Sequence of chain 1.B:
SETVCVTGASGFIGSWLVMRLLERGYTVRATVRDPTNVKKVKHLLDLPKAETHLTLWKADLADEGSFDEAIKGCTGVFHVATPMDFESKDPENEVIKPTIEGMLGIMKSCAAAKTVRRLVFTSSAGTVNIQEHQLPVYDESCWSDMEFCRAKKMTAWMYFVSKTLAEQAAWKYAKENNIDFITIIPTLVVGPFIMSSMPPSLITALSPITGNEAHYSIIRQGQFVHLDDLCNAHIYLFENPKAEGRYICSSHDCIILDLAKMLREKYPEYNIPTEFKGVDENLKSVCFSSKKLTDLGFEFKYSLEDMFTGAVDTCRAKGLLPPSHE

Binding-site contacts:
Ligand atom O30 contacts residue TYR163 of chain 1.B at 2.8 Å (h-bond).
Ligand atom C10 contacts residue THR191 of chain 1.B at 2.9 Å.
Ligand atom O29 contacts residue SER205 of chain 1.B at 3.5 Å.
Ligand atom O24 contacts residue ASN133 of chain 1.B at 3.0 Å (h-bond).
Ligand atom C10 contacts residue NAP1 of chain 1.E at 3.2 Å.
Ligand atom O27 contacts residue NAP1 of chain 1.E at 3.2 Å.
Ligand atom C18 contacts residue ASN133 of chain 1.B at 3.5 Å.
Ligand atom C17 contacts residue ALA129 of chain 1.B at 3.7 Å (hydrophobic).
Ligand atom C6 contacts residue THR208 of chain 1.B at 3.6 Å.
Ligand atom O27 contacts residue ALA129 of chain 1.B at 3.1 Å (h-bond).
Ligand atom C9 contacts residue NAP1 of chain 1.E at 2.9 Å.
Ligand atom C15 contacts residue THR191 of chain 1.B at 3.6 Å.
Ligand atom O23 contacts residue ILE134 of chain 1.B at 3.4 Å.
Ligand atom O23 contacts residue ASN133 of chain 1.B at 2.5 Å (h-bond).
Ligand atom C5 contacts residue THR208 of chain 1.B at 3.6 Å.
Ligand atom C17 contacts residue GLN227 of chain 1.B at 3.2 Å.
Ligand atom C5 contacts residue LEU192 of chain 1.B at 3.4 Å (hydrophobic).
Ligand atom C19 contacts residue ALA129 of chain 1.B at 3.7 Å (hydrophobic).
Ligand atom O12 contacts residue ILE222 of chain 1.B at 3.4 Å.
Ligand atom O29 contacts residue THR208 of chain 1.B at 2.6 Å (h-bond).
Ligand atom O27 contacts residue SER128 of chain 1.B at 3.2 Å (h-bond).
Ligand atom C9 contacts residue SER128 of chain 1.B at 3.6 Å.
Ligand atom C4 contacts residue LEU192 of chain 1.B at 3.5 Å (hydrophobic).
Ligand atom O12 contacts residue LEU192 of chain 1.B at 3.7 Å.
Ligand atom C2 contacts residue NAP1 of chain 1.E at 3.5 Å.
Ligand atom O30 contacts residue NAP1 of chain 1.E at 2.9 Å.
Ligand atom C9 contacts residue TYR163 of chain 1.B at 3.7 Å (hydrophobic).
Ligand atom O29 contacts residue PRO204 of chain 1.B at 3.4 Å (h-bond).
Ligand atom O13 contacts residue TYR163 of chain 1.B at 2.6 Å (h-bond).
Ligand atom C2 contacts residue TYR163 of chain 1.B at 3.7 Å (hydrophobic).
Ligand atom O13 contacts residue NAP1 of chain 1.E at 2.8 Å.
Ligand atom C3 contacts residue NAP1 of chain 1.E at 3.6 Å.
Ligand atom C15 contacts residue LEU192 of chain 1.B at 3.8 Å (hydrophobic).
Ligand atom O23 contacts residue ALA129 of chain 1.B at 3.6 Å.
Ligand atom O24 contacts residue GLN227 of chain 1.B at 2.5 Å (h-bond).
Ligand atom O27 contacts residue PRO190 of chain 1.B at 3.1 Å (h-bond).
Ligand atom O27 contacts residue THR191 of chain 1.B at 2.9 Å (h-bond).
Ligand atom C18 contacts residue ALA129 of chain 1.B at 3.6 Å (hydrophobic).
Ligand atom C16 contacts residue GLN227 of chain 1.B at 3.2 Å.
Ligand atom O13 contacts residue SER128 of chain 1.B at 2.8 Å (h-bond).

A small-molecule ligand and the protein it binds are described below.
Small molecule (SMILES): O=C1c2c(O)cc(O)cc2O[C@H](c2ccc(O)c(O)c2)[C@H]1O